The small molecule below binds the protein below.
Small molecule (SMILES): Nc1nc2c(ncn2[C@@H]2O[C@H](CO[P](=O)(O)O[P](=O)(O)NP(=O)(O)O)[C@@H](O)[C@H]2O)c(=O)[nH]1

Sequence of chain 1.A:
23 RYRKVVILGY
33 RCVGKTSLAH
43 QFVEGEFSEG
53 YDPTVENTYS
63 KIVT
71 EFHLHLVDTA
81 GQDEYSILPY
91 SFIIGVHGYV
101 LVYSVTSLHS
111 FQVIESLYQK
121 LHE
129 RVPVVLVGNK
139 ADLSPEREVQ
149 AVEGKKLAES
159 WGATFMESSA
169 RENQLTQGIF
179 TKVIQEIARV

Binding-site contacts:
Ligand atom O3G contacts residue GLY81 of chain 1.A at 3.0 Å (h-bond).
Ligand atom C6 contacts residue LYS138 of chain 1.A at 3.5 Å.
Ligand atom O2B contacts residue MG1 of chain 1.B at 2.1 Å.
Ligand atom O1G contacts residue TYR53 of chain 1.A at 2.6 Å (h-bond).
Ligand atom O1B contacts residue LYS37 of chain 1.A at 2.8 Å (salt-bridge).
Ligand atom N7 contacts residue ASN137 of chain 1.A at 3.1 Å (h-bond).
Ligand atom O6 contacts residue SER167 of chain 1.A at 3.4 Å.
Ligand atom O2' contacts residue PHE49 of chain 1.A at 3.4 Å.
Ligand atom O3' contacts residue GLY52 of chain 1.A at 2.8 Å (h-bond).
Ligand atom O6 contacts residue ASN137 of chain 1.A at 3.1 Å (h-bond).
Ligand atom O4' contacts residue LYS138 of chain 1.A at 3.4 Å (salt-bridge).
Ligand atom O3' contacts residue GLU51 of chain 1.A at 3.6 Å (salt-bridge).
Ligand atom O3G contacts residue ARG33 of chain 1.A at 3.3 Å.
Ligand atom O2' contacts residue SER50 of chain 1.A at 2.8 Å (h-bond).
Ligand atom O3G contacts residue LYS37 of chain 1.A at 2.6 Å (salt-bridge).
Ligand atom O6 contacts residue LYS138 of chain 1.A at 3.3 Å (salt-bridge).
Ligand atom O2G contacts residue THR56 of chain 1.A at 2.9 Å (h-bond).
Ligand atom N1 contacts residue ASP140 of chain 1.A at 2.8 Å (salt-bridge).
Ligand atom O6 contacts residue ALA168 of chain 1.A at 2.9 Å (h-bond).
Ligand atom C8 contacts residue SER39 of chain 1.A at 3.4 Å.
Ligand atom O1A contacts residue SER39 of chain 1.A at 2.6 Å (h-bond).
Ligand atom O2B contacts residue THR38 of chain 1.A at 3.0 Å (h-bond).
Ligand atom C8 contacts residue GLY36 of chain 1.A at 3.5 Å.
Ligand atom N2 contacts residue ARG169 of chain 1.A at 3.4 Å.
Ligand atom O5' contacts residue SER39 of chain 1.A at 3.5 Å (h-bond).
Ligand atom O1B contacts residue CYS34 of chain 1.A at 3.5 Å (h-bond).
Ligand atom PB contacts residue MG1 of chain 1.B at 3.3 Å.
Ligand atom O2' contacts residue GLY52 of chain 1.A at 3.6 Å (h-bond).
Ligand atom O3A contacts residue GLY36 of chain 1.A at 3.0 Å (h-bond).
Ligand atom PG contacts residue MG1 of chain 1.B at 3.2 Å.
Ligand atom O1A contacts residue GLY36 of chain 1.A at 3.4 Å.
Ligand atom O2G contacts residue MG1 of chain 1.B at 2.0 Å.
Ligand atom N2 contacts residue LEU141 of chain 1.A at 3.6 Å.
Ligand atom N3B contacts residue MG1 of chain 1.B at 3.5 Å.
Ligand atom N3B contacts residue CYS34 of chain 1.A at 3.1 Å (h-bond).
Ligand atom N2 contacts residue ASP140 of chain 1.A at 2.8 Å (salt-bridge).
Ligand atom O1B contacts residue GLY36 of chain 1.A at 3.3 Å (h-bond).
Ligand atom O1B contacts residue VAL35 of chain 1.A at 3.5 Å (h-bond).
Ligand atom C3' contacts residue GLY52 of chain 1.A at 3.3 Å.
Ligand atom O2A contacts residue TYR53 of chain 1.A at 3.4 Å.